Sequence of chain 1.A:
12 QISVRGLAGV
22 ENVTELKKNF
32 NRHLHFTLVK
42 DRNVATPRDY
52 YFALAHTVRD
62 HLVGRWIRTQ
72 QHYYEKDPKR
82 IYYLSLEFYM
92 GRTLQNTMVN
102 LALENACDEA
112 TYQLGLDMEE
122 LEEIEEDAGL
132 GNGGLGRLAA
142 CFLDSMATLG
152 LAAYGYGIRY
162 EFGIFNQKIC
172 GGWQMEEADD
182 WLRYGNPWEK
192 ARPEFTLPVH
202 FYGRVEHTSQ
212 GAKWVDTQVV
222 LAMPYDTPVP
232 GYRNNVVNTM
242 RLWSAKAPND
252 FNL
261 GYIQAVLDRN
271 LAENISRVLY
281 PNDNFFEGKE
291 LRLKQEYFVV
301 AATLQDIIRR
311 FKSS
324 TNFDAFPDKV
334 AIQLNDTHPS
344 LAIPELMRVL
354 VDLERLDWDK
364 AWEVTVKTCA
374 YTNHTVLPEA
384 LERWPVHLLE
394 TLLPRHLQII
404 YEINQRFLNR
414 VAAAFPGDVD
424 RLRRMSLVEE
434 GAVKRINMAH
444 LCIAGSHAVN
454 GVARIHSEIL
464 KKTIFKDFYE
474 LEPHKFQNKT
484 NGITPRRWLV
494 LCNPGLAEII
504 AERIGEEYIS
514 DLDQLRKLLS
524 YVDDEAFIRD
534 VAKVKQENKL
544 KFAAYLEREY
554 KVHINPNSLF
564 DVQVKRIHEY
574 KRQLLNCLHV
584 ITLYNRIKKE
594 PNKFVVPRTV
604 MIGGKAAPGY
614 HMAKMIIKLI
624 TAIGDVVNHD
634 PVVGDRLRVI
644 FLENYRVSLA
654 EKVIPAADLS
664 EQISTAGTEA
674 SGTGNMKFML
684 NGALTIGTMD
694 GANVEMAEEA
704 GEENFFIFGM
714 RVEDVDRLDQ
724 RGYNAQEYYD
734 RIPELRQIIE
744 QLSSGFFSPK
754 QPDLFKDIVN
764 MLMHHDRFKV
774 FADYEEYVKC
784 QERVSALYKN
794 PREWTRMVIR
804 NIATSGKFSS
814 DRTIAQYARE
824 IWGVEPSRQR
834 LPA

Binding-site contacts:
Ligand atom O4A contacts residue ASP283 of chain 1.A at 4.4 Å.
Ligand atom C6A contacts residue GLY612 of chain 1.A at 4.1 Å.
Ligand atom O2A contacts residue PHE285 of chain 1.A at 4.1 Å.
Ligand atom N5 contacts residue PHE285 of chain 1.A at 3.5 Å.
Ligand atom N1 contacts residue PHE285 of chain 1.A at 3.7 Å.
Ligand atom C2 contacts residue TYR613 of chain 1.A at 4.3 Å (hydrophobic).
Ligand atom O5 contacts residue PHE285 of chain 1.A at 3.4 Å.
Ligand atom N5 contacts residue TYR613 of chain 1.A at 3.6 Å.
Ligand atom O4A contacts residue TYR613 of chain 1.A at 3.6 Å.
Ligand atom O2 contacts residue MET615 of chain 1.A at 4.5 Å.
Ligand atom O2A contacts residue TYR613 of chain 1.A at 3.5 Å.
Ligand atom C2A contacts residue TYR613 of chain 1.A at 3.6 Å (hydrophobic).
Ligand atom C6A contacts residue TYR613 of chain 1.A at 4.0 Å (hydrophobic).
Ligand atom O6A contacts residue GLY612 of chain 1.A at 3.3 Å (h-bond).
Ligand atom N3 contacts residue TYR613 of chain 1.A at 3.4 Å.
Ligand atom N5 contacts residue GLY612 of chain 1.A at 4.3 Å.
Ligand atom N1 contacts residue TYR613 of chain 1.A at 3.8 Å.
Ligand atom N3 contacts residue HIS571 of chain 1.A at 4.4 Å.
Ligand atom O4A contacts residue ALA610 of chain 1.A at 3.7 Å.
Ligand atom C6A contacts residue PHE285 of chain 1.A at 3.7 Å (hydrophobic).
Ligand atom O2A contacts residue HIS571 of chain 1.A at 4.3 Å.
Ligand atom C1 contacts residue TYR613 of chain 1.A at 4.3 Å (hydrophobic).
Ligand atom O2 contacts residue HIS614 of chain 1.A at 4.0 Å.
Ligand atom C2A contacts residue PHE285 of chain 1.A at 3.7 Å (hydrophobic).
Ligand atom C6 contacts residue PHE285 of chain 1.A at 4.4 Å (hydrophobic).
Ligand atom C1 contacts residue PHE285 of chain 1.A at 4.2 Å (hydrophobic).
Ligand atom O4A contacts residue PHE285 of chain 1.A at 3.4 Å.
Ligand atom C4A contacts residue PHE285 of chain 1.A at 3.4 Å (hydrophobic).
Ligand atom O6A contacts residue TYR613 of chain 1.A at 4.0 Å.
Ligand atom N3 contacts residue PHE285 of chain 1.A at 3.5 Å.
Ligand atom C4A contacts residue TYR613 of chain 1.A at 3.5 Å (hydrophobic).
Ligand atom O6A contacts residue PHE285 of chain 1.A at 3.9 Å.
Ligand atom O4A contacts residue ASN282 of chain 1.A at 4.3 Å.
Ligand atom O2 contacts residue TYR613 of chain 1.A at 3.2 Å.

This protein binds this small molecule.
Small molecule (SMILES): O=c1[nH]c(=O)n([C@@H]2O[C@H](CO)[C@@H](O)[C@H](O)[C@H]2O)c(=O)[nH]1